Binding-site contacts:
Ligand atom C6 contacts residue LEU24 of chain 28.D at 4.5 Å (hydrophobic).
Ligand atom C1 contacts residue ASN69 of chain 28.D at 2.7 Å.
Ligand atom O5 contacts residue MET33 of chain 28.D at 4.2 Å.
Ligand atom C8 contacts residue ASN69 of chain 28.D at 3.4 Å.
Ligand atom C5 contacts residue MET33 of chain 28.D at 3.7 Å (hydrophobic).
Ligand atom C3 contacts residue NAG1 of chain 28.X at 3.7 Å.
Ligand atom O3 contacts residue NAG1 of chain 28.X at 2.6 Å (h-bond).
Ligand atom C2 contacts residue ASN69 of chain 28.D at 4.2 Å.
Ligand atom N2 contacts residue ASN69 of chain 28.D at 4.3 Å.
Ligand atom O1 contacts residue VAL31 of chain 28.D at 3.4 Å (h-bond).
Ligand atom N2 contacts residue VAL31 of chain 28.D at 4.0 Å.
Ligand atom O1 contacts residue MET33 of chain 28.D at 3.9 Å.
Ligand atom C7 contacts residue ASN69 of chain 28.D at 3.8 Å.
Ligand atom C5 contacts residue ASN69 of chain 28.D at 3.7 Å.
Ligand atom C2 contacts residue VAL31 of chain 28.D at 4.0 Å (hydrophobic).
Ligand atom C6 contacts residue ASN69 of chain 28.D at 4.4 Å.
Ligand atom O4 contacts residue VAL31 of chain 28.D at 3.3 Å.
Ligand atom C7 contacts residue SER70 of chain 28.D at 4.4 Å.
Ligand atom C6 contacts residue MET33 of chain 28.D at 3.5 Å (hydrophobic).
Ligand atom O1 contacts residue SER70 of chain 28.D at 4.2 Å.
Ligand atom C1 contacts residue VAL31 of chain 28.D at 4.3 Å (hydrophobic).
Ligand atom O1 contacts residue ASN69 of chain 28.D at 2.1 Å (h-bond).
Ligand atom C8 contacts residue ARG57 of chain 28.D at 4.2 Å.
Ligand atom C4 contacts residue NAG1 of chain 28.X at 3.2 Å.
Ligand atom C6 contacts residue NAG1 of chain 28.X at 4.3 Å.
Ligand atom C5 contacts residue NAG1 of chain 28.X at 4.4 Å.
Ligand atom O5 contacts residue ASN69 of chain 28.D at 2.8 Å (h-bond).
Ligand atom O3 contacts residue VAL31 of chain 28.D at 3.6 Å.
Ligand atom O4 contacts residue NAG1 of chain 28.X at 3.0 Å.
Ligand atom C8 contacts residue SER70 of chain 28.D at 3.7 Å.
Ligand atom C4 contacts residue VAL31 of chain 28.D at 3.8 Å (hydrophobic).
Ligand atom C5 contacts residue VAL31 of chain 28.D at 4.2 Å (hydrophobic).
Ligand atom O7 contacts residue ASN69 of chain 28.D at 3.8 Å.
Ligand atom C3 contacts residue VAL31 of chain 28.D at 3.0 Å (hydrophobic).
Ligand atom O6 contacts residue NAG1 of chain 28.X at 3.0 Å.

Sequence of chain 28.D:
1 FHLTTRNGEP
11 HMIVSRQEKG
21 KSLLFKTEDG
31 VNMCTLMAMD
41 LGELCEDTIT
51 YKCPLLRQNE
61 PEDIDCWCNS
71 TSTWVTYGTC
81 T

A small-molecule ligand and the protein it binds are described below.
Small molecule (SMILES): CC(=O)N[C@@H]1[C@@H](O)[C@H](O)[C@@H](CO)O[C@H]1O